A protein and the small-molecule ligand that binds it are described below.
Small molecule (SMILES): Cc1cc(CN2CCN(c3c(Br)cnc4nc(-c5cncn5C)[nH]c34)CC2)no1

Binding-site contacts:
Ligand atom C11 contacts residue LEU143 of chain 1.A at 3.7 Å (hydrophobic).
Ligand atom O29 contacts residue GLY22 of chain 1.A at 3.1 Å (h-bond).
Ligand atom C01 contacts residue GLY25 of chain 1.A at 3.6 Å.
Ligand atom C01 contacts residue LYS42 of chain 1.A at 3.6 Å.
Ligand atom C19 contacts residue TYR92 of chain 1.A at 3.6 Å (hydrophobic).
Ligand atom C13 contacts residue GLU91 of chain 1.A at 3.3 Å.
Ligand atom O29 contacts residue ASN26 of chain 1.A at 3.3 Å.
Ligand atom N28 contacts residue GLY20 of chain 1.A at 3.0 Å.
Ligand atom C04 contacts residue VAL27 of chain 1.A at 3.7 Å (hydrophobic).
Ligand atom C08 contacts residue LEU19 of chain 1.A at 3.4 Å (hydrophobic).
Ligand atom C03 contacts residue LYS42 of chain 1.A at 3.3 Å.
Ligand atom O29 contacts residue LYS21 of chain 1.A at 3.2 Å.
Ligand atom C04 contacts residue LYS21 of chain 1.A at 3.6 Å.
Ligand atom N28 contacts residue VAL27 of chain 1.A at 3.5 Å.
Ligand atom C19 contacts residue GLY96 of chain 1.A at 3.6 Å.
Ligand atom C21 contacts residue GLY96 of chain 1.A at 3.7 Å.
Ligand atom N14 contacts residue TYR92 of chain 1.A at 3.6 Å.
Ligand atom C02 contacts residue VAL27 of chain 1.A at 3.6 Å (hydrophobic).
Ligand atom C01 contacts residue GLY22 of chain 1.A at 3.5 Å.
Ligand atom O29 contacts residue GLY20 of chain 1.A at 3.5 Å (h-bond).
Ligand atom N20 contacts residue GLY96 of chain 1.A at 3.6 Å.
Ligand atom C03 contacts residue LYS23 of chain 1.A at 3.4 Å.
Ligand atom N28 contacts residue GLY22 of chain 1.A at 3.6 Å.
Ligand atom C19 contacts residue ALA93 of chain 1.A at 3.3 Å (hydrophobic).
Ligand atom N22 contacts residue GLY96 of chain 1.A at 3.7 Å.
Ligand atom C01 contacts residue ASN26 of chain 1.A at 3.7 Å.
Ligand atom C01 contacts residue LYS23 of chain 1.A at 3.0 Å.
Ligand atom C07 contacts residue LEU19 of chain 1.A at 3.6 Å (hydrophobic).
Ligand atom C02 contacts residue GLY22 of chain 1.A at 3.3 Å.
Ligand atom N16 contacts residue TYR92 of chain 1.A at 3.4 Å.
Ligand atom C15 contacts residue ALA93 of chain 1.A at 3.5 Å (hydrophobic).
Ligand atom N28 contacts residue LYS21 of chain 1.A at 3.0 Å (salt-bridge).
Ligand atom O29 contacts residue VAL27 of chain 1.A at 3.4 Å (h-bond).
Ligand atom C13 contacts residue ALA40 of chain 1.A at 3.5 Å (hydrophobic).
Ligand atom N16 contacts residue ALA93 of chain 1.A at 2.5 Å (h-bond).
Ligand atom BR contacts residue LEU90 of chain 1.A at 3.5 Å.
Ligand atom N14 contacts residue ALA93 of chain 1.A at 2.9 Å (h-bond).
Ligand atom O29 contacts residue GLY25 of chain 1.A at 3.4 Å (h-bond).
Ligand atom C17 contacts residue ALA93 of chain 1.A at 3.5 Å (hydrophobic).
Ligand atom C18 contacts residue GLY96 of chain 1.A at 3.6 Å.

Sequence of chain 1.A:
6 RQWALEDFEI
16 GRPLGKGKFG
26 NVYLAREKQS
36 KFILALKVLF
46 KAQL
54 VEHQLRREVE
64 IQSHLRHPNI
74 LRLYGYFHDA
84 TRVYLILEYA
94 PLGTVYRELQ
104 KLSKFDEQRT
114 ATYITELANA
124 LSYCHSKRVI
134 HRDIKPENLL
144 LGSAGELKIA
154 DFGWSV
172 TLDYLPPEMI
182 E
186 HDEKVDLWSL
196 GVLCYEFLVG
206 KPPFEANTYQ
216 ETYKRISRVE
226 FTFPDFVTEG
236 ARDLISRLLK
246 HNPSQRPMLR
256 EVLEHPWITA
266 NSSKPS